Binding-site contacts:
Ligand atom N2 contacts residue ASN128 of chain 1.A at 2.8 Å (h-bond).
Ligand atom C2 contacts residue ASN128 of chain 1.A at 2.4 Å.
Ligand atom O7 contacts residue ASN128 of chain 1.A at 3.0 Å (h-bond).
Ligand atom C1 contacts residue ASN128 of chain 1.A at 1.4 Å.
Ligand atom C8 contacts residue ASN128 of chain 1.A at 4.2 Å.
Ligand atom C4 contacts residue ASN128 of chain 1.A at 4.2 Å.
Ligand atom C3 contacts residue ASN128 of chain 1.A at 3.7 Å.
Ligand atom C5 contacts residue ASN128 of chain 1.A at 3.6 Å.
Ligand atom O7 contacts residue SER124 of chain 1.A at 3.7 Å.
Ligand atom C7 contacts residue ASN128 of chain 1.A at 3.1 Å.
Ligand atom C8 contacts residue SER124 of chain 1.A at 3.8 Å.
Ligand atom O5 contacts residue ASN128 of chain 1.A at 2.4 Å (h-bond).
Ligand atom C7 contacts residue SER124 of chain 1.A at 4.2 Å.

A small-molecule ligand and the protein it binds are described below.
Small molecule (SMILES): CC(=O)N[C@@H]1[C@@H](O)[C@H](O)[C@@H](CO)O[C@H]1O

Sequence of chain 1.A:
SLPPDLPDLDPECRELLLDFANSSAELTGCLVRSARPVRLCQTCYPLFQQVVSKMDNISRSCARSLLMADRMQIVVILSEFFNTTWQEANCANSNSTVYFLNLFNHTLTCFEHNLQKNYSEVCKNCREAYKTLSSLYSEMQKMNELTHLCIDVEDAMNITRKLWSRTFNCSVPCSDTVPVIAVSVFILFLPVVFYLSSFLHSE